Sequence of chain 1.D:
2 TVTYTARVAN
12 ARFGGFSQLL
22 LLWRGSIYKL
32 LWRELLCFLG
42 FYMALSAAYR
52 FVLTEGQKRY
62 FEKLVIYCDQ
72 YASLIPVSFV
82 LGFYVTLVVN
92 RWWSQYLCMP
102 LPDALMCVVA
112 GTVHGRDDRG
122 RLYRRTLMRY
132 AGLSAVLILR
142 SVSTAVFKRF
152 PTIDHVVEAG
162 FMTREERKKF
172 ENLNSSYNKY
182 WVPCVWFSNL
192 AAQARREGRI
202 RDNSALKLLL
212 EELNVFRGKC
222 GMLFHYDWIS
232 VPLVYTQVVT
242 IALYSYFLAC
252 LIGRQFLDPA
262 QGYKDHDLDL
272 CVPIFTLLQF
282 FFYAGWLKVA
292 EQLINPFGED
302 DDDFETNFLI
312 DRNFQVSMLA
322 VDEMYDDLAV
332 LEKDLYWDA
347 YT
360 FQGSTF

Binding-site contacts:
Ligand atom C13 contacts residue LEU46 of chain 1.D at 3.7 Å (hydrophobic).
Ligand atom O52 contacts residue TYR61 of chain 1.D at 3.3 Å.
Ligand atom C13 contacts residue ILE253 of chain 1.D at 3.1 Å (hydrophobic).
Ligand atom C21 contacts residue TYR61 of chain 1.D at 3.5 Å (hydrophobic).
Ligand atom C78 contacts residue LEU54 of chain 1.D at 3.7 Å (hydrophobic).
Ligand atom O23 contacts residue TYR61 of chain 1.D at 3.7 Å.
Ligand atom O52 contacts residue GLY57 of chain 1.D at 3.0 Å (h-bond).
Ligand atom C26 contacts residue TYR61 of chain 1.D at 4.0 Å (hydrophobic).
Ligand atom C01 contacts residue LEU46 of chain 1.D at 3.9 Å (hydrophobic).
Ligand atom C26 contacts residue GLN58 of chain 1.D at 4.0 Å.
Ligand atom C11 contacts residue ILE253 of chain 1.D at 3.6 Å (hydrophobic).
Ligand atom C25 contacts residue MC31 of chain 1.UA at 4.0 Å.
Ligand atom C12 contacts residue LEU249 of chain 1.D at 3.6 Å (hydrophobic).
Ligand atom O23 contacts residue GLN58 of chain 1.D at 3.7 Å.
Ligand atom C24 contacts residue TYR61 of chain 1.D at 3.7 Å (hydrophobic).
Ligand atom C04 contacts residue ILE253 of chain 1.D at 3.6 Å (hydrophobic).
Ligand atom C51 contacts residue GLY57 of chain 1.D at 3.9 Å.
Ligand atom C13 contacts residue LEU249 of chain 1.D at 4.0 Å (hydrophobic).
Ligand atom C75 contacts residue GLN58 of chain 1.D at 4.1 Å.
Ligand atom C18 contacts residue LEU65 of chain 1.D at 3.2 Å (hydrophobic).
Ligand atom C19 contacts residue PHE62 of chain 1.D at 3.5 Å (hydrophobic).
Ligand atom C13 contacts residue LEU252 of chain 1.D at 3.7 Å (hydrophobic).
Ligand atom C22 contacts residue TYR61 of chain 1.D at 3.6 Å (hydrophobic).
Ligand atom C21 contacts residue GLN58 of chain 1.D at 3.4 Å.
Ligand atom C12 contacts residue ILE253 of chain 1.D at 4.0 Å (hydrophobic).
Ligand atom C18 contacts residue PHE62 of chain 1.D at 3.4 Å (hydrophobic).
Ligand atom O16 contacts residue ILE253 of chain 1.D at 3.1 Å.
Ligand atom O28 contacts residue GLY57 of chain 1.D at 3.7 Å.
Ligand atom C15 contacts residue MC31 of chain 1.VA at 3.7 Å.
Ligand atom C17 contacts residue PHE62 of chain 1.D at 4.0 Å (hydrophobic).
Ligand atom C05 contacts residue ILE253 of chain 1.D at 3.5 Å (hydrophobic).
Ligand atom C27 contacts residue GLN58 of chain 1.D at 3.9 Å.
Ligand atom C04 contacts residue LEU65 of chain 1.D at 4.0 Å (hydrophobic).
Ligand atom C19 contacts residue TYR61 of chain 1.D at 3.8 Å (hydrophobic).
Ligand atom C27 contacts residue GLY57 of chain 1.D at 3.8 Å.
Ligand atom C26 contacts residue GLY57 of chain 1.D at 3.6 Å.
Ligand atom C20 contacts residue TYR61 of chain 1.D at 4.0 Å (hydrophobic).
Ligand atom C51 contacts residue TYR61 of chain 1.D at 3.6 Å (hydrophobic).
Ligand atom C01 contacts residue MC31 of chain 1.VA at 4.0 Å.
Ligand atom C24 contacts residue MC31 of chain 1.UA at 3.5 Å.

This small molecule binds to this protein.
Small molecule (SMILES): C[C@@H]1CC[C@@]2(OC1)O[C@H]1C[C@H]3[C@@H]4CC=C5C[C@@H](OCCC(CO)CO)CC[C@]5(C)[C@H]4CC[C@]3(C)[C@H]1[C@@H]2C